A small-molecule ligand and the protein it binds are described below.
Small molecule (SMILES): O=C1c2cc(-c3ccc(O)cc3)cc(Cc3ccccc3)c2C[C@]1(CO)Cc1ccc(O)cc1

Sequence of chain 1.P:
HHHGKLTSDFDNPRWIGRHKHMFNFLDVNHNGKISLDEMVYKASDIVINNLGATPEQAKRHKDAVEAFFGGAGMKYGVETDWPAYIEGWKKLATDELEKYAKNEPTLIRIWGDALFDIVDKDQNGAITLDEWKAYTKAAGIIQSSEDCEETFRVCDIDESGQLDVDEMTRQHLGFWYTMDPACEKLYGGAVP

Binding-site contacts:
Ligand atom C27 contacts residue TYR91 of chain 1.P at 3.0 Å (hydrophobic).
Ligand atom C28 contacts residue MET28 of chain 1.P at 3.4 Å (hydrophobic).
Ligand atom C21 contacts residue LEU32 of chain 1.P at 3.6 Å (hydrophobic).
Ligand atom C22 contacts residue MET28 of chain 1.P at 3.7 Å (hydrophobic).
Ligand atom C12 contacts residue TRP117 of chain 1.P at 3.4 Å (hydrophobic).
Ligand atom C25 contacts residue MET28 of chain 1.P at 3.5 Å (hydrophobic).
Ligand atom C13 contacts residue TYR141 of chain 1.P at 3.6 Å (hydrophobic).
Ligand atom C28 contacts residue TYR91 of chain 1.P at 3.0 Å (hydrophobic).
Ligand atom C29 contacts residue MET28 of chain 1.P at 3.6 Å (hydrophobic).
Ligand atom C07 contacts residue GLY118 of chain 1.P at 3.5 Å.
Ligand atom C13 contacts residue TRP117 of chain 1.P at 3.7 Å (hydrophobic).
Ligand atom C19 contacts residue MET45 of chain 1.P at 3.6 Å (hydrophobic).
Ligand atom O01 contacts residue TRP182 of chain 1.P at 3.7 Å.
Ligand atom C28 contacts residue TRP95 of chain 1.P at 3.4 Å (hydrophobic).
Ligand atom C28 contacts residue HIS25 of chain 1.P at 3.6 Å.
Ligand atom O03 contacts residue TYR91 of chain 1.P at 2.3 Å (h-bond).
Ligand atom C04 contacts residue LEU121 of chain 1.P at 3.5 Å (hydrophobic).
Ligand atom C09 contacts residue PHE122 of chain 1.P at 3.4 Å (hydrophobic).
Ligand atom C07 contacts residue HIS178 of chain 1.P at 3.5 Å.
Ligand atom C20 contacts residue LYS48 of chain 1.P at 3.6 Å.
Ligand atom C03 contacts residue TYR193 of chain 1.P at 3.4 Å (hydrophobic).
Ligand atom C30 contacts residue TRP182 of chain 1.P at 3.4 Å (hydrophobic).
Ligand atom C08 contacts residue GLY118 of chain 1.P at 3.5 Å.
Ligand atom C29 contacts residue TRP182 of chain 1.P at 3.6 Å (hydrophobic).
Ligand atom O04 contacts residue TYR193 of chain 1.P at 2.8 Å (h-bond).
Ligand atom O03 contacts residue HIS25 of chain 1.P at 3.0 Å (h-bond).
Ligand atom O01 contacts residue HIS178 of chain 1.P at 3.0 Å.
Ligand atom O03 contacts residue TRP95 of chain 1.P at 3.1 Å (h-bond).
Ligand atom C07 contacts residue ILE114 of chain 1.P at 3.5 Å (hydrophobic).
Ligand atom O03 contacts residue MET28 of chain 1.P at 3.5 Å.
Ligand atom O04 contacts residue ILE147 of chain 1.P at 3.6 Å.
Ligand atom C24 contacts residue TRP182 of chain 1.P at 3.7 Å (hydrophobic).
Ligand atom C08 contacts residue HIS178 of chain 1.P at 3.5 Å.
Ligand atom C17 contacts residue TYR141 of chain 1.P at 3.4 Å (hydrophobic).
Ligand atom O02 contacts residue GLY118 of chain 1.P at 3.6 Å.
Ligand atom C19 contacts residue ALA49 of chain 1.P at 3.5 Å (hydrophobic).
Ligand atom C29 contacts residue HIS25 of chain 1.P at 3.4 Å.
Ligand atom O01 contacts residue TYR193 of chain 1.P at 3.7 Å.
Ligand atom C26 contacts residue MET28 of chain 1.P at 3.6 Å (hydrophobic).
Ligand atom C29 contacts residue TRP95 of chain 1.P at 3.4 Å (hydrophobic).